Binding-site contacts:
Ligand atom O7 contacts residue ASN53 of chain 1.D at 3.4 Å (h-bond).
Ligand atom O5 contacts residue ASN53 of chain 1.D at 2.3 Å (h-bond).
Ligand atom C8 contacts residue LEU46 of chain 1.D at 3.9 Å (hydrophobic).
Ligand atom C4 contacts residue ASN53 of chain 1.D at 4.2 Å.
Ligand atom C5 contacts residue ASN53 of chain 1.D at 3.7 Å.
Ligand atom C7 contacts residue ASN53 of chain 1.D at 3.5 Å.
Ligand atom N2 contacts residue ASN53 of chain 1.D at 3.1 Å (h-bond).
Ligand atom C2 contacts residue ASN53 of chain 1.D at 2.5 Å.
Ligand atom O6 contacts residue THR55 of chain 1.D at 3.7 Å.
Ligand atom C7 contacts residue LEU46 of chain 1.D at 4.3 Å (hydrophobic).
Ligand atom C1 contacts residue ASN53 of chain 1.D at 1.5 Å.
Ligand atom C3 contacts residue ASN53 of chain 1.D at 3.9 Å.

The small molecule below binds the protein below.
Small molecule (SMILES): CC(=O)N[C@@H]1[C@@H](O)[C@H](O)[C@@H](CO)O[C@H]1O

Sequence of chain 1.D:
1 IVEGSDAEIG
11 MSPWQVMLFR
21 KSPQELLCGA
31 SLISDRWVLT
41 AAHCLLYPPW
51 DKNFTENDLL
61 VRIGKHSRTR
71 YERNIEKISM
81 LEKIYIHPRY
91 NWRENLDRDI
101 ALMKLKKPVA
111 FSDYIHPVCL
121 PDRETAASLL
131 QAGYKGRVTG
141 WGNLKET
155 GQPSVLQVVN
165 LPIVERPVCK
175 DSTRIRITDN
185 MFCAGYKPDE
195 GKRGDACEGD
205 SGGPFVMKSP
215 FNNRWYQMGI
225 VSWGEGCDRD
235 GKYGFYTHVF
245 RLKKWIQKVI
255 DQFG